A protein and the small-molecule ligand that binds it are described below.
Small molecule (SMILES): OC1C(O)C(O)C(O)C(O)C1O

Binding-site contacts:
Ligand atom C4 contacts residue TRP381 of chain 1.A at 3.0 Å (hydrophobic).
Ligand atom O2 contacts residue ASN234 of chain 1.A at 2.9 Å (h-bond).
Ligand atom C6 contacts residue CYS342 of chain 1.A at 3.7 Å (hydrophobic).
Ligand atom C3 contacts residue PHE246 of chain 1.A at 3.9 Å (hydrophobic).
Ligand atom C4 contacts residue ASP127 of chain 1.A at 3.6 Å.
Ligand atom C6 contacts residue TRP381 of chain 1.A at 4.1 Å (hydrophobic).
Ligand atom O6 contacts residue GLU340 of chain 1.A at 3.0 Å (salt-bridge).
Ligand atom C5 contacts residue ASN396 of chain 1.A at 3.8 Å.
Ligand atom C2 contacts residue GLU340 of chain 1.A at 2.5 Å.
Ligand atom C5 contacts residue TRP381 of chain 1.A at 3.7 Å (hydrophobic).
Ligand atom C2 contacts residue ASN234 of chain 1.A at 4.1 Å.
Ligand atom C2 contacts residue GLU235 of chain 1.A at 4.1 Å.
Ligand atom C3 contacts residue TRP381 of chain 1.A at 4.1 Å (hydrophobic).
Ligand atom C6 contacts residue TYR313 of chain 1.A at 4.0 Å (hydrophobic).
Ligand atom C4 contacts residue GLU340 of chain 1.A at 4.0 Å.
Ligand atom O4 contacts residue ASP127 of chain 1.A at 2.2 Å (salt-bridge).
Ligand atom O3 contacts residue TRP179 of chain 1.A at 2.7 Å (h-bond).
Ligand atom C5 contacts residue GLU340 of chain 1.A at 3.8 Å.
Ligand atom O2 contacts residue TRP179 of chain 1.A at 3.6 Å.
Ligand atom O5 contacts residue CYS342 of chain 1.A at 3.5 Å (h-bond).
Ligand atom O2 contacts residue GLU235 of chain 1.A at 3.8 Å.
Ligand atom O4 contacts residue PHE128 of chain 1.A at 3.4 Å.
Ligand atom C1 contacts residue GLU340 of chain 1.A at 1.4 Å.
Ligand atom C1 contacts residue TRP381 of chain 1.A at 3.9 Å (hydrophobic).
Ligand atom C3 contacts residue GLU340 of chain 1.A at 3.8 Å.
Ligand atom C3 contacts residue TRP179 of chain 1.A at 3.8 Å (hydrophobic).
Ligand atom C4 contacts residue ASN396 of chain 1.A at 4.1 Å.
Ligand atom C6 contacts residue GLU340 of chain 1.A at 2.5 Å.
Ligand atom O5 contacts residue ASN396 of chain 1.A at 3.6 Å.
Ligand atom O6 contacts residue TYR313 of chain 1.A at 2.9 Å.
Ligand atom O2 contacts residue GLU340 of chain 1.A at 2.5 Å (salt-bridge).
Ligand atom O5 contacts residue TRP381 of chain 1.A at 3.6 Å (h-bond).
Ligand atom O5 contacts residue VAL398 of chain 1.A at 4.0 Å.
Ligand atom O4 contacts residue ASN396 of chain 1.A at 3.2 Å (h-bond).
Ligand atom O6 contacts residue GLU235 of chain 1.A at 4.0 Å.
Ligand atom O3 contacts residue ASP127 of chain 1.A at 3.0 Å (salt-bridge).
Ligand atom O3 contacts residue PHE246 of chain 1.A at 4.0 Å.
Ligand atom C3 contacts residue ASP127 of chain 1.A at 3.6 Å.
Ligand atom O3 contacts residue TRP381 of chain 1.A at 3.3 Å.
Ligand atom O4 contacts residue TRP381 of chain 1.A at 3.4 Å (h-bond).

Sequence of chain 1.A:
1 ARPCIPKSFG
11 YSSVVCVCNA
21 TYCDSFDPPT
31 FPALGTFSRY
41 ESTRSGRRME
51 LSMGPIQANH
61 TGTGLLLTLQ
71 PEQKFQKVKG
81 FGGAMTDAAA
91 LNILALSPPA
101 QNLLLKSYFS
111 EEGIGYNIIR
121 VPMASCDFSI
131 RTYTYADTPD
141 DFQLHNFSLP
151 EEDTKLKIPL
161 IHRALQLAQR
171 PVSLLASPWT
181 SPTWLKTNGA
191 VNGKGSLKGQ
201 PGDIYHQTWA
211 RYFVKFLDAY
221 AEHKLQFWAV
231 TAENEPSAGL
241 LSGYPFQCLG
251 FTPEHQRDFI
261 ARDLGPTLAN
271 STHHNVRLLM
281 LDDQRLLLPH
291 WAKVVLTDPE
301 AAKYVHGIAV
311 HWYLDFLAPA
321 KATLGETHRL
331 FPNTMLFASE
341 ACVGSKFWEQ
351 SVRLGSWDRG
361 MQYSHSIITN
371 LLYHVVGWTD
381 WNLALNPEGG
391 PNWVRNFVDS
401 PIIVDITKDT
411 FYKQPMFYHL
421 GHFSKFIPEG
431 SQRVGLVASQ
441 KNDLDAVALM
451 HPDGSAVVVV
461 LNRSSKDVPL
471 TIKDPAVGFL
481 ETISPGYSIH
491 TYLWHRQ